Binding-site contacts:
Ligand atom O1 contacts residue ILE98 of chain 1.A at 4.3 Å.
Ligand atom O1 contacts residue ASN59 of chain 1.A at 2.9 Å (h-bond).
Ligand atom O1 contacts residue ILE58 of chain 1.A at 3.5 Å.
Ligand atom N2 contacts residue ASP52 of chain 1.A at 3.2 Å (salt-bridge).
Ligand atom C1 contacts residue GLN57 of chain 1.A at 3.9 Å.
Ligand atom N2 contacts residue GLN57 of chain 1.A at 2.6 Å (h-bond).
Ligand atom C2 contacts residue GLN57 of chain 1.A at 3.2 Å.
Ligand atom C2 contacts residue TRP108 of chain 1.A at 3.7 Å (hydrophobic).
Ligand atom N2 contacts residue ASN59 of chain 1.A at 4.1 Å.
Ligand atom N1 contacts residue TRP63 of chain 1.A at 4.2 Å.
Ligand atom O1 contacts residue GLN57 of chain 1.A at 3.7 Å.
Ligand atom N1 contacts residue ILE98 of chain 1.A at 3.9 Å.
Ligand atom N1 contacts residue ALA107 of chain 1.A at 2.9 Å (h-bond).
Ligand atom C1 contacts residue TRP108 of chain 1.A at 4.4 Å (hydrophobic).
Ligand atom O1 contacts residue TRP63 of chain 1.A at 3.7 Å.
Ligand atom C1 contacts residue ALA107 of chain 1.A at 3.7 Å (hydrophobic).
Ligand atom C1 contacts residue ILE58 of chain 1.A at 4.4 Å (hydrophobic).
Ligand atom C1 contacts residue ASN59 of chain 1.A at 4.1 Å.
Ligand atom C2 contacts residue ALA107 of chain 1.A at 3.6 Å (hydrophobic).

This small molecule binds to this protein.
Small molecule (SMILES): NCC(N)=O

Sequence of chain 1.A:
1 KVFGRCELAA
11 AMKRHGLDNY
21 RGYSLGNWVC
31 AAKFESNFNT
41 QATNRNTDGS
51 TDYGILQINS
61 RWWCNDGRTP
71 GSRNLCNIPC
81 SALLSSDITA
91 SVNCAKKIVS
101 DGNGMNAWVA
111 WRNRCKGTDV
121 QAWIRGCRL